This protein binds this small molecule.
Small molecule (SMILES): CC(=O)N[C@@H]1[C@@H](O)[C@H](O)[C@@H](CO)O[C@H]1O

Sequence of chain 1.A:
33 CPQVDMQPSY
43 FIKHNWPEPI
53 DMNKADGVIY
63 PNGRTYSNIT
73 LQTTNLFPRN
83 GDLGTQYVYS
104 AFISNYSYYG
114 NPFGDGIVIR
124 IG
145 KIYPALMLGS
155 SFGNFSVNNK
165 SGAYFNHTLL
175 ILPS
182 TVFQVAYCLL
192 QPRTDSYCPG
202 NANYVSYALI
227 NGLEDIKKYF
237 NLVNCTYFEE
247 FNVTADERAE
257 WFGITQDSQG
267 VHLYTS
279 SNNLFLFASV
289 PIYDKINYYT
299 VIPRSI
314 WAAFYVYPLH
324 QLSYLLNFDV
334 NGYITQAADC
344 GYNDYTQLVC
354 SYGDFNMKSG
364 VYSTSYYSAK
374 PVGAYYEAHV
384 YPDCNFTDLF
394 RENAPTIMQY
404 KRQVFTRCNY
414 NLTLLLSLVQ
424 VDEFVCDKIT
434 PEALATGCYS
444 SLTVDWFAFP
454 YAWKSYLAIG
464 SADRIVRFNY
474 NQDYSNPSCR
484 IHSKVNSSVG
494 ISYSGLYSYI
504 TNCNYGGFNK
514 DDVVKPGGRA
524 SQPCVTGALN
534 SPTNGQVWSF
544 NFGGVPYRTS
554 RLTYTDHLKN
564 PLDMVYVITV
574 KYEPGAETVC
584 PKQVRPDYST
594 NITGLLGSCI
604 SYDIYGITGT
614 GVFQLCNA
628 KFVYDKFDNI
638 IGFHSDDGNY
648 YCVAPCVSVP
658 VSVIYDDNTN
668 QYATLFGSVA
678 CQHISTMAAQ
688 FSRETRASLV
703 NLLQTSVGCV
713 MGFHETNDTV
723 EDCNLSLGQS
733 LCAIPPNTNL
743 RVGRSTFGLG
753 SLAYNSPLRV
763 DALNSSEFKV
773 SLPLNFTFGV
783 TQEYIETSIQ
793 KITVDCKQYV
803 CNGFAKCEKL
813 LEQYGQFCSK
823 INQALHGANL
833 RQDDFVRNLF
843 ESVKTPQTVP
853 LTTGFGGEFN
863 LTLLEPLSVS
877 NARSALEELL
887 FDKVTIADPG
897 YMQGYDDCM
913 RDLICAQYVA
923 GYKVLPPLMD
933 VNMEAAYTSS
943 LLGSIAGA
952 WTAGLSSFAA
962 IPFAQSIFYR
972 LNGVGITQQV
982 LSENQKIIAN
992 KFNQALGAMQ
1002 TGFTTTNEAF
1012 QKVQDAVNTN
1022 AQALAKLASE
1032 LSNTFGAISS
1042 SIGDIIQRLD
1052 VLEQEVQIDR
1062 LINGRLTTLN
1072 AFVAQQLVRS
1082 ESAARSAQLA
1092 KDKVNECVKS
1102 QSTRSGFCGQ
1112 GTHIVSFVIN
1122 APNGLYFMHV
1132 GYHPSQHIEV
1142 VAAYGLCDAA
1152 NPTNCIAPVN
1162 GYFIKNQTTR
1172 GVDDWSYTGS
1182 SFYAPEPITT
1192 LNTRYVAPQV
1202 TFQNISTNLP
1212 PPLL

Binding-site contacts:
Ligand atom C8 contacts residue ASN70 of chain 1.A at 4.4 Å.
Ligand atom O7 contacts residue LYS633 of chain 1.B at 4.0 Å.
Ligand atom O5 contacts residue ASN70 of chain 1.A at 2.5 Å (h-bond).
Ligand atom N2 contacts residue VAL333 of chain 1.A at 3.4 Å.
Ligand atom C3 contacts residue VAL333 of chain 1.A at 4.3 Å (hydrophobic).
Ligand atom C7 contacts residue ASN70 of chain 1.A at 3.3 Å.
Ligand atom N2 contacts residue ASN70 of chain 1.A at 2.9 Å (h-bond).
Ligand atom C1 contacts residue VAL333 of chain 1.A at 3.6 Å (hydrophobic).
Ligand atom C3 contacts residue ASN70 of chain 1.A at 3.9 Å.
Ligand atom C4 contacts residue ASN70 of chain 1.A at 4.3 Å.
Ligand atom C1 contacts residue ASN70 of chain 1.A at 1.5 Å.
Ligand atom O7 contacts residue ASN70 of chain 1.A at 3.2 Å (h-bond).
Ligand atom C5 contacts residue ASN70 of chain 1.A at 3.8 Å.
Ligand atom C2 contacts residue ASN70 of chain 1.A at 2.5 Å.
Ligand atom C8 contacts residue VAL333 of chain 1.A at 4.4 Å (hydrophobic).
Ligand atom C7 contacts residue VAL333 of chain 1.A at 4.2 Å (hydrophobic).
Ligand atom C2 contacts residue VAL333 of chain 1.A at 4.0 Å (hydrophobic).

Sequence of chain 1.B:
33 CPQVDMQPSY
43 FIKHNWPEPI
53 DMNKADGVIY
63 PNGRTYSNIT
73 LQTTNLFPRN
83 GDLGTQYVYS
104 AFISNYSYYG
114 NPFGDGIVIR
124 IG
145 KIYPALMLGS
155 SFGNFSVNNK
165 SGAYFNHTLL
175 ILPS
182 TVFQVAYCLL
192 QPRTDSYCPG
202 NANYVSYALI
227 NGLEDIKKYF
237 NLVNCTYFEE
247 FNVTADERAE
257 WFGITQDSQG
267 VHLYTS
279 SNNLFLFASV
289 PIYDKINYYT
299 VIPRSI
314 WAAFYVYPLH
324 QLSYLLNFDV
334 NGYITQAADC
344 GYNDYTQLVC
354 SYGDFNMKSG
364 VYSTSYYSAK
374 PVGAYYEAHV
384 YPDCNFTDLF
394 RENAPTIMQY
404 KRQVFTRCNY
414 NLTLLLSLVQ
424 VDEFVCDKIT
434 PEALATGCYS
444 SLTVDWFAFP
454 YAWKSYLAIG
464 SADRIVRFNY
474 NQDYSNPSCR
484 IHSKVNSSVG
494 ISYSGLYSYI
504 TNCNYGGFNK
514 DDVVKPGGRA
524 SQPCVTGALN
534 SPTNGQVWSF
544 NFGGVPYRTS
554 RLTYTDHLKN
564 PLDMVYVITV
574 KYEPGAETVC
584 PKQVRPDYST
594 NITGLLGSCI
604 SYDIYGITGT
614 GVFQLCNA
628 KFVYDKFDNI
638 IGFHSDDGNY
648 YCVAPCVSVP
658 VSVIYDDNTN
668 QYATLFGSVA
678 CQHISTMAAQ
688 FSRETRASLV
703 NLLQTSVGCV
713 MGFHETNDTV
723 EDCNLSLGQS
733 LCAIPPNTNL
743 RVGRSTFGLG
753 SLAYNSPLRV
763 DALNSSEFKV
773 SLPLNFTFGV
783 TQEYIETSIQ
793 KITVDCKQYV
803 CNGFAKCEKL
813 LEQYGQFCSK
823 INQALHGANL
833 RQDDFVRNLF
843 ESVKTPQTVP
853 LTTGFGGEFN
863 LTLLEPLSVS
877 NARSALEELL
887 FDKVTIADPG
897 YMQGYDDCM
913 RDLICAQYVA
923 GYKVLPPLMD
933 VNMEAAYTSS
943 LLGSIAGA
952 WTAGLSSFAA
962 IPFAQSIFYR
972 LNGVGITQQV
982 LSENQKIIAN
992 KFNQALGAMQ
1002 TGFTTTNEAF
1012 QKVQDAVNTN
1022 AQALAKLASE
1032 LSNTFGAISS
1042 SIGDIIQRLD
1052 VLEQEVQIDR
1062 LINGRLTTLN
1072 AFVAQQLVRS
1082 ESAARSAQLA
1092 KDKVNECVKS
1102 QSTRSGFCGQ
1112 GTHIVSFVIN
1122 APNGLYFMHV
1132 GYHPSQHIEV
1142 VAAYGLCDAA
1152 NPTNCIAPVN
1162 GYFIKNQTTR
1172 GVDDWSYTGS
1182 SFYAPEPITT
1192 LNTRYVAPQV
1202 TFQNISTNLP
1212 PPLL